Sequence of chain 1.D:
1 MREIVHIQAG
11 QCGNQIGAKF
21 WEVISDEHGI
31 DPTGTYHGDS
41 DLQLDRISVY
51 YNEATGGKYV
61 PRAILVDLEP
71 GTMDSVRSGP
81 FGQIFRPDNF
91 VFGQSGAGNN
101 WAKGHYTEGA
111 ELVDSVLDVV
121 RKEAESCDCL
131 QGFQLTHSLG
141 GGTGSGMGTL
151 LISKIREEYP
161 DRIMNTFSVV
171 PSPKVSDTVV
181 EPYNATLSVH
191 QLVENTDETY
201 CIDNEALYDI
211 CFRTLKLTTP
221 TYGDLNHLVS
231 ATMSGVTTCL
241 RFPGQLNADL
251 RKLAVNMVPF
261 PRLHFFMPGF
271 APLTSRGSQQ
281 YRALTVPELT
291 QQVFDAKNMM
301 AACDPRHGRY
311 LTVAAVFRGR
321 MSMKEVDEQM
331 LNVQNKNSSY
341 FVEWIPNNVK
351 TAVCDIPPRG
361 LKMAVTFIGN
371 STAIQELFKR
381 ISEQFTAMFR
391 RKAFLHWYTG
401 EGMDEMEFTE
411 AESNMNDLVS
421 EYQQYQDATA

Binding-site contacts:
Ligand atom C16 contacts residue THR274 of chain 1.D at 3.3 Å.
Ligand atom C34 contacts residue GLU22 of chain 1.D at 3.6 Å.
Ligand atom C33 contacts residue ASP26 of chain 1.D at 3.2 Å.
Ligand atom C15 contacts residue THR274 of chain 1.D at 3.3 Å.
Ligand atom C07 contacts residue HIS227 of chain 1.D at 3.6 Å.
Ligand atom C36 contacts residue HIS227 of chain 1.D at 3.2 Å.
Ligand atom C19 contacts residue SER275 of chain 1.D at 4.0 Å.
Ligand atom O12 contacts residue ARG359 of chain 1.D at 2.8 Å (salt-bridge).
Ligand atom C07 contacts residue LEU215 of chain 1.D at 4.1 Å (hydrophobic).
Ligand atom C44 contacts residue LEU361 of chain 1.D at 4.1 Å (hydrophobic).
Ligand atom C41 contacts residue SER234 of chain 1.D at 3.9 Å.
Ligand atom O14 contacts residue HIS227 of chain 1.D at 2.3 Å (h-bond).
Ligand atom C44 contacts residue ARG359 of chain 1.D at 4.1 Å.
Ligand atom C27 contacts residue ARG359 of chain 1.D at 3.2 Å.
Ligand atom C14 contacts residue THR274 of chain 1.D at 3.3 Å.
Ligand atom C40 contacts residue SER234 of chain 1.D at 3.6 Å.
Ligand atom C08 contacts residue HIS227 of chain 1.D at 3.9 Å.
Ligand atom C32 contacts residue ASP26 of chain 1.D at 3.9 Å.
Ligand atom O13 contacts residue ARG359 of chain 1.D at 3.1 Å (salt-bridge).
Ligand atom C47 contacts residue ARG276 of chain 1.D at 3.4 Å.
Ligand atom C41 contacts residue VAL23 of chain 1.D at 3.5 Å (hydrophobic).
Ligand atom C28 contacts residue ARG359 of chain 1.D at 3.5 Å.
Ligand atom C40 contacts residue ALA231 of chain 1.D at 3.8 Å (hydrophobic).
Ligand atom C38 contacts residue PRO358 of chain 1.D at 4.1 Å (hydrophobic).
Ligand atom C19 contacts residue THR274 of chain 1.D at 3.6 Å.
Ligand atom C41 contacts residue GLU27 of chain 1.D at 3.7 Å.
Ligand atom O08 contacts residue GLN279 of chain 1.D at 3.6 Å (h-bond).
Ligand atom C08 contacts residue ASP224 of chain 1.D at 3.8 Å.
Ligand atom C39 contacts residue ALA231 of chain 1.D at 3.6 Å (hydrophobic).
Ligand atom C44 contacts residue GLY360 of chain 1.D at 3.8 Å.
Ligand atom O03 contacts residue ARG276 of chain 1.D at 3.0 Å (salt-bridge).
Ligand atom C31 contacts residue HIS227 of chain 1.D at 3.3 Å.
Ligand atom C02 contacts residue ARG276 of chain 1.D at 4.0 Å.
Ligand atom C33 contacts residue GLU22 of chain 1.D at 3.9 Å.
Ligand atom O07 contacts residue GLN279 of chain 1.D at 3.9 Å.
Ligand atom O05 contacts residue LEU361 of chain 1.D at 3.2 Å.
Ligand atom O06 contacts residue THR274 of chain 1.D at 2.4 Å (h-bond).
Ligand atom C06 contacts residue HIS227 of chain 1.D at 3.9 Å.
Ligand atom C30 contacts residue HIS227 of chain 1.D at 3.1 Å.
Ligand atom C19 contacts residue GLN279 of chain 1.D at 3.4 Å.

The small molecule below binds the protein below.
Small molecule (SMILES): CC(=O)O[C@H]1C(=O)[C@@]2(C)[C@H]([C@H](OC(=O)c3ccccc3)[C@]3(O)C[C@H](OC(=O)[C@H](O)[C@@H](NC(=O)c4ccccc4)c4ccccc4)C(C)=C1C3(C)C)[C@]1(OC(C)=O)CO[C@@H]1C[C@@H]2O